Sequence of chain 1.B:
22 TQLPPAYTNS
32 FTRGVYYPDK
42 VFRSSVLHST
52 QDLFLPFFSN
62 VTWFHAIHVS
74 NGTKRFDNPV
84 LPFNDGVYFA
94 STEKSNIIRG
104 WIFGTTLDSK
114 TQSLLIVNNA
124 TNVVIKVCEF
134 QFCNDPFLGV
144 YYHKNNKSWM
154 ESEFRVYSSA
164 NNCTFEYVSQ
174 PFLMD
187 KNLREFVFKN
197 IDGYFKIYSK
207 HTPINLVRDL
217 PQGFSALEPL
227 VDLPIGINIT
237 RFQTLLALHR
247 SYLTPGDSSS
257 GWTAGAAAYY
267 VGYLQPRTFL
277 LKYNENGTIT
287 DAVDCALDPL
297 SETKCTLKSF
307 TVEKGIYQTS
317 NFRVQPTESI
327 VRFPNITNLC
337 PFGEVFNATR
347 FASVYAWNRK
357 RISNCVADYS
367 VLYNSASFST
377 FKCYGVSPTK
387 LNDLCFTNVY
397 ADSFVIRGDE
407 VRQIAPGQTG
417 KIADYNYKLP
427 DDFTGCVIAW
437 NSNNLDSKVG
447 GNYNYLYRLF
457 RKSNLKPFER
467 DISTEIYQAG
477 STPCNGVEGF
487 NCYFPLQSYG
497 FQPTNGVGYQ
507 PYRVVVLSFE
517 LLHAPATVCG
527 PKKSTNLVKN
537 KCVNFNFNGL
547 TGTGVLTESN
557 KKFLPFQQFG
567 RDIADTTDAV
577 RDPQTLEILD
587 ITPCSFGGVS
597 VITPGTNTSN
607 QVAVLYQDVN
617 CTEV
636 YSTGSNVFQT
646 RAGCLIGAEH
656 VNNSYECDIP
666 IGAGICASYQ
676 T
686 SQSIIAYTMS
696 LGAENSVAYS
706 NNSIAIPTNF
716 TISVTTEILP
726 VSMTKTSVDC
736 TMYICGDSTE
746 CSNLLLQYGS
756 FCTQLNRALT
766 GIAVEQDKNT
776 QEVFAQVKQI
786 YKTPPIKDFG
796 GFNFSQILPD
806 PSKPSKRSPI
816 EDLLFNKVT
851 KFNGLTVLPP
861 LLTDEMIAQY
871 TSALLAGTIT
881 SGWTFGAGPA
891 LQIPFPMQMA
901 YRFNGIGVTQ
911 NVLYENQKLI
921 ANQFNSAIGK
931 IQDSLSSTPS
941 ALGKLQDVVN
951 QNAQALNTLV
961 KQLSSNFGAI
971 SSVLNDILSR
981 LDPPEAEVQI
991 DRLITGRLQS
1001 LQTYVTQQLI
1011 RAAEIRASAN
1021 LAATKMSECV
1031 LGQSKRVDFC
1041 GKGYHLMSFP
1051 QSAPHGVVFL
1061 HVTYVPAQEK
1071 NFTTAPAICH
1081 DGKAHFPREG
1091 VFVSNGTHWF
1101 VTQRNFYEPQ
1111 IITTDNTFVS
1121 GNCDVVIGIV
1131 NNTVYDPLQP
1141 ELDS

This protein binds this small molecule.
Small molecule (SMILES): CC(=O)N[C@@H]1[C@@H](O)[C@H](O)[C@@H](CO)O[C@H]1O

Binding-site contacts:
Ligand atom O5 contacts residue ALA703 of chain 1.A at 4.3 Å.
Ligand atom O4 contacts residue ALA703 of chain 1.A at 4.3 Å.
Ligand atom C8 contacts residue GLU1069 of chain 1.A at 3.3 Å.
Ligand atom C1 contacts residue GLN892 of chain 1.B at 4.5 Å.
Ligand atom C4 contacts residue ASN1071 of chain 1.A at 4.2 Å.
Ligand atom N2 contacts residue ASN1071 of chain 1.A at 2.9 Å (h-bond).
Ligand atom C1 contacts residue ASN1071 of chain 1.A at 1.4 Å.
Ligand atom C6 contacts residue ALA703 of chain 1.A at 4.1 Å (hydrophobic).
Ligand atom C4 contacts residue ALA703 of chain 1.A at 4.5 Å (hydrophobic).
Ligand atom C8 contacts residue ASN1071 of chain 1.A at 4.0 Å.
Ligand atom O5 contacts residue ASN1071 of chain 1.A at 2.4 Å (h-bond).
Ligand atom C8 contacts residue LYS1070 of chain 1.A at 3.9 Å.
Ligand atom C2 contacts residue ASN1071 of chain 1.A at 2.5 Å.
Ligand atom C3 contacts residue ASN1071 of chain 1.A at 3.8 Å.
Ligand atom O7 contacts residue ASN1071 of chain 1.A at 4.1 Å.
Ligand atom C5 contacts residue ALA703 of chain 1.A at 3.6 Å (hydrophobic).
Ligand atom C7 contacts residue ASN1071 of chain 1.A at 3.7 Å.
Ligand atom C5 contacts residue ASN1071 of chain 1.A at 3.7 Å.

Sequence of chain 1.A:
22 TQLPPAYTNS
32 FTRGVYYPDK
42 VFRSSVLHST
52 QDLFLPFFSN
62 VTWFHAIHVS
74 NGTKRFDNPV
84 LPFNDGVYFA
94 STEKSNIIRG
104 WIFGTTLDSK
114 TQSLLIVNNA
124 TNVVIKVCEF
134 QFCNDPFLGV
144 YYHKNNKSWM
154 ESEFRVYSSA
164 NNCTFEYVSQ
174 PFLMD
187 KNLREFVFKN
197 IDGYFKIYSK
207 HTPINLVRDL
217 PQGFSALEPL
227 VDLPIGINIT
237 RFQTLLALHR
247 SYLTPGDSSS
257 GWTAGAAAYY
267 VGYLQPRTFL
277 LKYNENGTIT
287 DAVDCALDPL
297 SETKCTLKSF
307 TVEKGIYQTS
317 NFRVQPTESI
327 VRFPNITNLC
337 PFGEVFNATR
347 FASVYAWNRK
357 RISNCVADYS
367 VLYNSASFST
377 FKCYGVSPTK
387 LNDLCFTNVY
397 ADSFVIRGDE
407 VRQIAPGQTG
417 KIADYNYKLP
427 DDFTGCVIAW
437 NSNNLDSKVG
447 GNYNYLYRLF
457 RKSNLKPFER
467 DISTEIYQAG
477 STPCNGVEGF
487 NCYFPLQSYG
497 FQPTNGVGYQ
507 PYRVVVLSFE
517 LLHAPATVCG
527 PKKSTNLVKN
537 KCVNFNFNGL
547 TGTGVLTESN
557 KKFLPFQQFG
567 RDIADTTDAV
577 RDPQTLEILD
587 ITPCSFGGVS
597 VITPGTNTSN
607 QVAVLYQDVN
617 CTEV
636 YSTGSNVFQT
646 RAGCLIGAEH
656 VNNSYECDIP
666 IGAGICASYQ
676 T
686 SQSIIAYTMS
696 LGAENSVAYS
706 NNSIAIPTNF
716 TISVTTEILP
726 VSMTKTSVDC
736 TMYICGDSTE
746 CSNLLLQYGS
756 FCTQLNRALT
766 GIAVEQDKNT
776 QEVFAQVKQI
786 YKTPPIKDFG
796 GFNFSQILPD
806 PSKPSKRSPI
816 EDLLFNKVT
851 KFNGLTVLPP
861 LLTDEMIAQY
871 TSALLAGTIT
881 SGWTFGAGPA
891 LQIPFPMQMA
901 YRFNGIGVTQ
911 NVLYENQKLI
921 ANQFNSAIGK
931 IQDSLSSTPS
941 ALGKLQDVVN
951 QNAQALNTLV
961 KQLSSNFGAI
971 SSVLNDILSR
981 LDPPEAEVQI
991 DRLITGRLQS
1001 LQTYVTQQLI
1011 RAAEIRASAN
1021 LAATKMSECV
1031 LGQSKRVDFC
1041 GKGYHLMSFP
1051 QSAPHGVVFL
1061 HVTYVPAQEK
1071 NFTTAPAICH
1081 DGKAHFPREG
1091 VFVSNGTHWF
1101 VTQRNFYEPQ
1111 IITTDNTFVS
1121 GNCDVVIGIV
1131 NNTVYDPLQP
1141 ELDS